Binding-site contacts:
Ligand atom CAF contacts residue ARG60 of chain 1.A at 4.5 Å.
Ligand atom CAG contacts residue ILE137 of chain 1.B at 3.9 Å (hydrophobic).
Ligand atom OAD contacts residue PRO124 of chain 1.B at 4.0 Å.
Ligand atom CAE contacts residue ASN134 of chain 1.B at 4.2 Å.
Ligand atom CAG contacts residue ALA133 of chain 1.B at 4.2 Å (hydrophobic).
Ligand atom CAE contacts residue ALA63 of chain 1.A at 3.7 Å (hydrophobic).
Ligand atom CAK contacts residue ALA133 of chain 1.B at 4.5 Å (hydrophobic).
Ligand atom CAE contacts residue GLN136 of chain 1.B at 4.5 Å.
Ligand atom CAF contacts residue ALA63 of chain 1.A at 3.6 Å (hydrophobic).
Ligand atom CAH contacts residue ASN134 of chain 1.B at 3.9 Å.
Ligand atom OAA contacts residue LYS125 of chain 1.B at 3.4 Å.
Ligand atom CAF contacts residue ASN134 of chain 1.B at 3.2 Å.
Ligand atom SAO contacts residue PRO124 of chain 1.B at 4.0 Å.
Ligand atom CAN contacts residue ALA133 of chain 1.B at 3.2 Å (hydrophobic).
Ligand atom CAJ contacts residue ALA133 of chain 1.B at 2.9 Å (hydrophobic).
Ligand atom OAD contacts residue LYS125 of chain 1.B at 3.8 Å.
Ligand atom OAB contacts residue LYS125 of chain 1.B at 2.6 Å (salt-bridge).
Ligand atom CAG contacts residue ASN134 of chain 1.B at 4.5 Å.
Ligand atom SAO contacts residue LYS125 of chain 1.B at 4.0 Å.
Ligand atom CAM contacts residue ALA133 of chain 1.B at 4.2 Å (hydrophobic).
Ligand atom OAB contacts residue SER123 of chain 1.B at 3.4 Å.
Ligand atom CAE contacts residue PHE59 of chain 1.A at 4.1 Å (hydrophobic).
Ligand atom CAF contacts residue SER135 of chain 1.B at 4.3 Å.
Ligand atom CAN contacts residue ASN134 of chain 1.B at 4.2 Å.
Ligand atom CAI contacts residue ILE137 of chain 1.B at 3.9 Å (hydrophobic).
Ligand atom CAI contacts residue ALA133 of chain 1.B at 3.8 Å (hydrophobic).
Ligand atom CAK contacts residue PRO124 of chain 1.B at 3.9 Å (hydrophobic).
Ligand atom CAG contacts residue GLN136 of chain 1.B at 3.5 Å.
Ligand atom CAK contacts residue SER123 of chain 1.B at 3.9 Å.
Ligand atom NAL contacts residue ALA133 of chain 1.B at 3.6 Å.
Ligand atom CAE contacts residue SER135 of chain 1.B at 3.7 Å.
Ligand atom CAH contacts residue ALA133 of chain 1.B at 4.4 Å (hydrophobic).
Ligand atom CAG contacts residue THR88 of chain 1.A at 4.0 Å.
Ligand atom CAG contacts residue SER135 of chain 1.B at 3.5 Å.
Ligand atom CAF contacts residue ALA64 of chain 1.A at 4.4 Å (hydrophobic).
Ligand atom CAE contacts residue THR88 of chain 1.A at 4.3 Å.
Ligand atom OAB contacts residue PRO124 of chain 1.B at 3.2 Å (h-bond).
Ligand atom CAI contacts residue GLN136 of chain 1.B at 4.2 Å.
Ligand atom SAO contacts residue SER123 of chain 1.B at 4.3 Å.

This small molecule binds to this protein.
Small molecule (SMILES): O=S(=O)(O)C[C@H](O)CNC1CCCCC1

Sequence of chain 1.B:
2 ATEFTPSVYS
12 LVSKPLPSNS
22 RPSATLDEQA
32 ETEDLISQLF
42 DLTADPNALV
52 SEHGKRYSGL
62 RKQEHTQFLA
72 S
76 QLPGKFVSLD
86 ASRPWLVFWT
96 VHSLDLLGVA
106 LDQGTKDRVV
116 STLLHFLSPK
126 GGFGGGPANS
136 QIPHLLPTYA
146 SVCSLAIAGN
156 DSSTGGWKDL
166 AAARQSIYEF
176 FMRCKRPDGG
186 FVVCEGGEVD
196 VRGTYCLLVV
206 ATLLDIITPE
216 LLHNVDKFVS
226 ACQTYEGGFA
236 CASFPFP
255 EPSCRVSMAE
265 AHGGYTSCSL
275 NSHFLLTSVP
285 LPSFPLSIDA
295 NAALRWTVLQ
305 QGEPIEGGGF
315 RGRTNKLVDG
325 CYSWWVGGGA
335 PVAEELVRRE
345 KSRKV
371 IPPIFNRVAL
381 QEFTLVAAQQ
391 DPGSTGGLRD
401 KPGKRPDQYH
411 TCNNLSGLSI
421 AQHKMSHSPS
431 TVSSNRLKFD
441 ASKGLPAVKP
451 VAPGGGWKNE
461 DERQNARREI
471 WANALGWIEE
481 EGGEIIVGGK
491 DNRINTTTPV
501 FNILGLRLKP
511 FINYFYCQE

Sequence of chain 1.A:
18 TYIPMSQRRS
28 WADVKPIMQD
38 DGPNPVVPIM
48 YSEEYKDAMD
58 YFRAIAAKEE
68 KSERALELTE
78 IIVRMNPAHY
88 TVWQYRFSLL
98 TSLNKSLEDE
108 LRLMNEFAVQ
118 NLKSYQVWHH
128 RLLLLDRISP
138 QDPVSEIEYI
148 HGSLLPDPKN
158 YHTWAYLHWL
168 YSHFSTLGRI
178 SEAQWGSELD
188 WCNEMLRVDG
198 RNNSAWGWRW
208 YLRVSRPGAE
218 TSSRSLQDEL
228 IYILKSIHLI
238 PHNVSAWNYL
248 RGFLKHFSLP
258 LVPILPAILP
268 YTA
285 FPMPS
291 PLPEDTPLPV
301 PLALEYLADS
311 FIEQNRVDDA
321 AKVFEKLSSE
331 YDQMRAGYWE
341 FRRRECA